Sequence of chain 1.D:
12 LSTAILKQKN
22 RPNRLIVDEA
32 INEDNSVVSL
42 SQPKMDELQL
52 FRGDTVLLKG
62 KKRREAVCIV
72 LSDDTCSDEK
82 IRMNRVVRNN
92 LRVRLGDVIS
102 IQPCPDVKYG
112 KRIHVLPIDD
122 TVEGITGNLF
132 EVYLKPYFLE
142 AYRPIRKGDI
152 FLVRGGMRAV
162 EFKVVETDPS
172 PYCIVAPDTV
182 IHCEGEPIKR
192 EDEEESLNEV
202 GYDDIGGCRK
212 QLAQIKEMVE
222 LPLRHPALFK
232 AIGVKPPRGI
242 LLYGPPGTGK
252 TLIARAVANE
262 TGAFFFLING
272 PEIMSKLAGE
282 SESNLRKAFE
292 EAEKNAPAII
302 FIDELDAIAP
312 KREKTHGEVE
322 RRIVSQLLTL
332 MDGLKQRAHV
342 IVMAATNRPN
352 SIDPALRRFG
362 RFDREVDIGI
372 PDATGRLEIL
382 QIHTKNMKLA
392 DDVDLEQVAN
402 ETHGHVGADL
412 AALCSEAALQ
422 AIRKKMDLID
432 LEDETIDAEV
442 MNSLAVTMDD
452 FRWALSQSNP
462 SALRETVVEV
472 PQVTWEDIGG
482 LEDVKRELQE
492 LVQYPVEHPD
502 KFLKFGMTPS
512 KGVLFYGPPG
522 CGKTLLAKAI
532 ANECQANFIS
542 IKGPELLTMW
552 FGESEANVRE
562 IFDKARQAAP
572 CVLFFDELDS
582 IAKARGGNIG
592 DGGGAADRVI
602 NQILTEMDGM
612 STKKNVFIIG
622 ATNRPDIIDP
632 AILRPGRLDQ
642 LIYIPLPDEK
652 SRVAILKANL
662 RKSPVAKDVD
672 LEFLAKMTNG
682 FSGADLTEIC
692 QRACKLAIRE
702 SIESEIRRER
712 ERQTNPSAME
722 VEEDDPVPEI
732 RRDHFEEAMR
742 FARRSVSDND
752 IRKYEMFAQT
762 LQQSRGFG

The protein below binds the small molecule below.
Small molecule (SMILES): Nc1ncnc2c1ncn2[C@@H]1O[C@H](COP(=O)(O)OP(=O)(O)OP(O)(O)=S)[C@@H](O)[C@H]1O

Binding-site contacts:
Ligand atom C8 contacts residue GLY250 of chain 1.D at 3.8 Å.
Ligand atom C4 contacts residue LEU253 of chain 1.D at 3.7 Å (hydrophobic).
Ligand atom O3G contacts residue LYS251 of chain 1.D at 3.8 Å.
Ligand atom O3A contacts residue GLY248 of chain 1.D at 3.7 Å.
Ligand atom O2A contacts residue LEU253 of chain 1.D at 3.5 Å (h-bond).
Ligand atom C5 contacts residue LEU253 of chain 1.D at 4.0 Å (hydrophobic).
Ligand atom N1 contacts residue ILE206 of chain 1.D at 3.9 Å.
Ligand atom S1G contacts residue ARG359 of chain 1.E at 3.9 Å.
Ligand atom N1 contacts residue ASP205 of chain 1.D at 3.7 Å.
Ligand atom O4' contacts residue ALA409 of chain 1.D at 3.7 Å.
Ligand atom O3G contacts residue ASN348 of chain 1.D at 3.4 Å (h-bond).
Ligand atom N7 contacts residue THR249 of chain 1.D at 3.7 Å.
Ligand atom C2 contacts residue ASP205 of chain 1.D at 3.4 Å.
Ligand atom N1 contacts residue GLY207 of chain 1.D at 3.3 Å (h-bond).
Ligand atom N7 contacts residue GLY250 of chain 1.D at 3.6 Å.
Ligand atom PB contacts residue MG1 of chain 1.T at 3.6 Å.
Ligand atom O2A contacts residue GLY250 of chain 1.D at 3.5 Å.
Ligand atom C2 contacts residue LEU253 of chain 1.D at 3.9 Å (hydrophobic).
Ligand atom O3A contacts residue GLY250 of chain 1.D at 3.5 Å (h-bond).
Ligand atom O1B contacts residue MG1 of chain 1.T at 2.3 Å.
Ligand atom PG contacts residue MG1 of chain 1.T at 3.6 Å.
Ligand atom O2' contacts residue HIS384 of chain 1.D at 3.2 Å (h-bond).
Ligand atom N7 contacts residue GLY408 of chain 1.D at 3.9 Å.
Ligand atom N3 contacts residue HIS384 of chain 1.D at 3.3 Å.
Ligand atom O2B contacts residue THR252 of chain 1.D at 3.7 Å.
Ligand atom C8 contacts residue GLY408 of chain 1.D at 3.7 Å.
Ligand atom C6 contacts residue GLY207 of chain 1.D at 3.8 Å.
Ligand atom O2G contacts residue THR252 of chain 1.D at 4.0 Å.
Ligand atom O2A contacts residue LYS251 of chain 1.D at 3.7 Å.
Ligand atom O2G contacts residue MG1 of chain 1.T at 2.1 Å.
Ligand atom O2A contacts residue THR252 of chain 1.D at 3.7 Å.
Ligand atom O2B contacts residue LYS251 of chain 1.D at 2.5 Å (salt-bridge).
Ligand atom O2B contacts residue GLY250 of chain 1.D at 3.1 Å (h-bond).
Ligand atom O3B contacts residue GLY248 of chain 1.D at 3.2 Å (h-bond).
Ligand atom O3B contacts residue LYS251 of chain 1.D at 3.8 Å.
Ligand atom PB contacts residue LYS251 of chain 1.D at 3.8 Å.
Ligand atom O1B contacts residue THR252 of chain 1.D at 3.0 Å (h-bond).
Ligand atom N6 contacts residue GLY207 of chain 1.D at 2.9 Å (h-bond).
Ligand atom N3 contacts residue LEU253 of chain 1.D at 3.7 Å.
Ligand atom C8 contacts residue GLY248 of chain 1.D at 3.7 Å.

Sequence of chain 1.E:
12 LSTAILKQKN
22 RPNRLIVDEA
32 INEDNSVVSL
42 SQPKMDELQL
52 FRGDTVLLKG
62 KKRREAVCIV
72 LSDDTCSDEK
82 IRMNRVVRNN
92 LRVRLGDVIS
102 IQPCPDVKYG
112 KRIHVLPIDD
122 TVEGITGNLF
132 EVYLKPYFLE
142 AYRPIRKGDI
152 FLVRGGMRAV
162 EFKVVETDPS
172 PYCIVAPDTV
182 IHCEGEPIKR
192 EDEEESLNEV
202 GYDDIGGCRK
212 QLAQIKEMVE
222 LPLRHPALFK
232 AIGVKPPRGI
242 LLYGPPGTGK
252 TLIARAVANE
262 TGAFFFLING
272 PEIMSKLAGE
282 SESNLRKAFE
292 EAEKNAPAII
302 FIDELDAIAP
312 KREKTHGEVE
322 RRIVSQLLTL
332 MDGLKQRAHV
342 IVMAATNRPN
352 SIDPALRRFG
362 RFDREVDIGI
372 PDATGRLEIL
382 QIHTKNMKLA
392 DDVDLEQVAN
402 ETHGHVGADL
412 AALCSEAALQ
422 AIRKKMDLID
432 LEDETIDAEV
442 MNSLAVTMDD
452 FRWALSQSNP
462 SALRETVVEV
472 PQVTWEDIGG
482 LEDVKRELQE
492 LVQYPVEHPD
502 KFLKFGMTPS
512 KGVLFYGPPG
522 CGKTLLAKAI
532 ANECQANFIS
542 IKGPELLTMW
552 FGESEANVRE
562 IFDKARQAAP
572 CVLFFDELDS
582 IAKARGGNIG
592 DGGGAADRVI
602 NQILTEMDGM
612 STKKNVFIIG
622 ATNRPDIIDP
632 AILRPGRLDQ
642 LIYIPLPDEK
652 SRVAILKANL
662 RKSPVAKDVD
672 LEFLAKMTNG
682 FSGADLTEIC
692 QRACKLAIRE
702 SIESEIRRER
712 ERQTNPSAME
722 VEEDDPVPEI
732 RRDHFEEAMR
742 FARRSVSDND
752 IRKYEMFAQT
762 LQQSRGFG